This small molecule binds to this protein.
Small molecule (SMILES): CSC1=N[C@@](C)(c2ccccc2)C(=O)N1Nc1ccccc1

Binding-site contacts:
Ligand atom C23 contacts residue ILE146 of chain 1.C at 3.8 Å (hydrophobic).
Ligand atom C24 contacts residue PRO270 of chain 1.C at 3.7 Å (hydrophobic).
Ligand atom C12 contacts residue MET124 of chain 1.C at 3.3 Å (hydrophobic).
Ligand atom C27 contacts residue PHE128 of chain 1.C at 3.3 Å (hydrophobic).
Ligand atom C22 contacts residue GLY142 of chain 1.C at 3.6 Å.
Ligand atom C24 contacts residue GLY142 of chain 1.C at 3.8 Å.
Ligand atom C26 contacts residue MET138 of chain 1.C at 3.6 Å (hydrophobic).
Ligand atom C3 contacts residue TYR131 of chain 1.C at 3.5 Å (hydrophobic).
Ligand atom N1 contacts residue PRO270 of chain 1.C at 3.6 Å.
Ligand atom C13 contacts residue TYR273 of chain 1.C at 3.6 Å (hydrophobic).
Ligand atom C27 contacts residue GLY142 of chain 1.C at 3.5 Å.
Ligand atom C23 contacts residue PRO270 of chain 1.C at 3.8 Å (hydrophobic).
Ligand atom C26 contacts residue PRO270 of chain 1.C at 3.5 Å (hydrophobic).
Ligand atom C6 contacts residue GLU271 of chain 1.C at 3.8 Å.
Ligand atom C11 contacts residue PHE274 of chain 1.C at 3.8 Å (hydrophobic).
Ligand atom O6 contacts residue GLU271 of chain 1.C at 2.7 Å (salt-bridge).
Ligand atom C7 contacts residue GLU271 of chain 1.C at 3.8 Å.
Ligand atom S3 contacts residue GLY142 of chain 1.C at 3.6 Å.
Ligand atom C26 contacts residue LYS269 of chain 1.C at 3.8 Å.
Ligand atom C25 contacts residue GLY142 of chain 1.C at 3.8 Å.
Ligand atom C21 contacts residue GLY142 of chain 1.C at 3.6 Å.
Ligand atom C8 contacts residue PHE128 of chain 1.C at 3.9 Å (hydrophobic).
Ligand atom C7 contacts residue TYR131 of chain 1.C at 3.5 Å (hydrophobic).
Ligand atom N4 contacts residue TYR131 of chain 1.C at 3.4 Å.
Ligand atom S3 contacts residue TYR131 of chain 1.C at 3.5 Å.
Ligand atom C27 contacts residue ALA143 of chain 1.C at 3.4 Å (hydrophobic).
Ligand atom O6 contacts residue PRO270 of chain 1.C at 3.1 Å.
Ligand atom C26 contacts residue GLY142 of chain 1.C at 3.7 Å.
Ligand atom C11 contacts residue MET124 of chain 1.C at 3.8 Å (hydrophobic).
Ligand atom C25 contacts residue PRO270 of chain 1.C at 3.6 Å (hydrophobic).
Ligand atom S3 contacts residue MET138 of chain 1.C at 3.6 Å (h-bond).
Ligand atom C21 contacts residue PRO270 of chain 1.C at 3.5 Å (hydrophobic).
Ligand atom C12 contacts residue PHE128 of chain 1.C at 3.8 Å (hydrophobic).
Ligand atom C23 contacts residue GLY142 of chain 1.C at 3.6 Å.
Ligand atom C7 contacts residue TYR273 of chain 1.C at 3.1 Å (hydrophobic).
Ligand atom C13 contacts residue PHE128 of chain 1.C at 3.5 Å (hydrophobic).
Ligand atom S3 contacts residue SER139 of chain 1.C at 3.8 Å.
Ligand atom C7 contacts residue ALA127 of chain 1.C at 3.8 Å (hydrophobic).
Ligand atom S3 contacts residue ALA143 of chain 1.C at 3.8 Å.
Ligand atom C27 contacts residue VAL132 of chain 1.C at 3.5 Å (hydrophobic).

Sequence of chain 1.C:
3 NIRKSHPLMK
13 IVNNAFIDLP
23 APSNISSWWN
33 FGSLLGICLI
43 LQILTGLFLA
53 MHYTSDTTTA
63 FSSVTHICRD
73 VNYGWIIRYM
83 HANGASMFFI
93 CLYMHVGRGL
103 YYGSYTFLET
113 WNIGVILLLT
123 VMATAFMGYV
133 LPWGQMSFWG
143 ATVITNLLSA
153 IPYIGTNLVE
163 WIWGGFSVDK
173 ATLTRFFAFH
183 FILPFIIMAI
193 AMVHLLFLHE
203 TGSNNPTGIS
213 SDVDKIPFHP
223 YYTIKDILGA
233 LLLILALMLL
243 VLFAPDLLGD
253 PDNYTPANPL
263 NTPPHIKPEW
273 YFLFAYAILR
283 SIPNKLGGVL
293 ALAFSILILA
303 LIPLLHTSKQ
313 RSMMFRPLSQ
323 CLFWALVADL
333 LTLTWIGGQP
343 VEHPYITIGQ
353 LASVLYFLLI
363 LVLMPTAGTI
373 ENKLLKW